Binding-site contacts:
Ligand atom C6 contacts residue THR11 of chain 1.B at 4.5 Å.
Ligand atom C2 contacts residue GLU87 of chain 1.B at 3.3 Å.
Ligand atom S contacts residue THR11 of chain 1.B at 3.3 Å (h-bond).
Ligand atom N1 contacts residue TYR72 of chain 1.B at 3.1 Å.
Ligand atom N contacts residue GLU87 of chain 1.B at 2.8 Å (salt-bridge).
Ligand atom N1 contacts residue GLU87 of chain 1.B at 3.2 Å (salt-bridge).
Ligand atom C3 contacts residue TYR72 of chain 1.B at 2.9 Å (hydrophobic).
Ligand atom S contacts residue TYR72 of chain 1.B at 3.2 Å.
Ligand atom O contacts residue LYS92 of chain 1.B at 4.3 Å.
Ligand atom C8 contacts residue GLU87 of chain 1.B at 3.8 Å.
Ligand atom C contacts residue LYS92 of chain 1.B at 4.1 Å.
Ligand atom C1 contacts residue GLU87 of chain 1.B at 4.0 Å.
Ligand atom C2 contacts residue TYR72 of chain 1.B at 2.9 Å (hydrophobic).
Ligand atom O contacts residue TYR72 of chain 1.B at 3.7 Å.
Ligand atom C5 contacts residue TYR72 of chain 1.B at 3.9 Å (hydrophobic).
Ligand atom C8 contacts residue LYS92 of chain 1.B at 4.4 Å.
Ligand atom O2 contacts residue GLU87 of chain 1.B at 4.0 Å.
Ligand atom C7 contacts residue LYS92 of chain 1.B at 4.2 Å.
Ligand atom C3 contacts residue GLU87 of chain 1.B at 3.3 Å.
Ligand atom C5 contacts residue ILE96 of chain 1.B at 4.3 Å (hydrophobic).
Ligand atom C3 contacts residue LYS92 of chain 1.B at 4.4 Å.
Ligand atom C4 contacts residue GLU87 of chain 1.B at 3.3 Å.
Ligand atom N1 contacts residue PHE93 of chain 1.B at 3.9 Å.
Ligand atom C6 contacts residue PRO9 of chain 1.B at 4.2 Å (hydrophobic).
Ligand atom C5 contacts residue PRO9 of chain 1.B at 4.2 Å (hydrophobic).
Ligand atom O1 contacts residue GLU87 of chain 1.B at 3.0 Å (salt-bridge).
Ligand atom C1 contacts residue LYS92 of chain 1.B at 3.5 Å.
Ligand atom C5 contacts residue PHE93 of chain 1.B at 3.8 Å (hydrophobic).
Ligand atom N contacts residue TYR72 of chain 1.B at 2.3 Å.
Ligand atom C6 contacts residue ILE96 of chain 1.B at 3.9 Å (hydrophobic).
Ligand atom C4 contacts residue TYR72 of chain 1.B at 2.8 Å (hydrophobic).
Ligand atom O contacts residue GLU87 of chain 1.B at 4.2 Å.
Ligand atom C6 contacts residue TYR72 of chain 1.B at 3.9 Å (hydrophobic).
Ligand atom C1 contacts residue TYR72 of chain 1.B at 4.4 Å (hydrophobic).
Ligand atom C2 contacts residue LYS92 of chain 1.B at 4.4 Å.
Ligand atom C5 contacts residue GLU87 of chain 1.B at 4.5 Å.
Ligand atom O1 contacts residue LYS92 of chain 1.B at 3.5 Å (salt-bridge).
Ligand atom O contacts residue THR11 of chain 1.B at 4.4 Å.

The protein below binds the small molecule below.
Small molecule (SMILES): C[C@H](CC(=O)O)CC(=O)Nc1nccs1

Sequence of chain 1.B:
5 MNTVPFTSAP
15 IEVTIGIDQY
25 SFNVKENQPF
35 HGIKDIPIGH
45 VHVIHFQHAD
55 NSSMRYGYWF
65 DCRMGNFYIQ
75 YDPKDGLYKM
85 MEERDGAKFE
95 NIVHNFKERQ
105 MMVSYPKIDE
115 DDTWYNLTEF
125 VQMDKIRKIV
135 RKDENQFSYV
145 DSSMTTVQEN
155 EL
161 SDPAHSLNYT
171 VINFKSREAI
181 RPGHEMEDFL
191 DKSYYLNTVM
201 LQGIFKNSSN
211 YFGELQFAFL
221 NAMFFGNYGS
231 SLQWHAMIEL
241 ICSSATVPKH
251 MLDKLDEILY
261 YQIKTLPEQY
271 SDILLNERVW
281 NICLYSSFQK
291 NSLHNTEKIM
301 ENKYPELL